This protein binds this small molecule.
Small molecule (SMILES): Cc1ccc(O)c(O)c1

Binding-site contacts:
Ligand atom C contacts residue TYR178 of chain 8.A at 3.7 Å (hydrophobic).
Ligand atom C contacts residue PHE192 of chain 8.A at 3.8 Å (hydrophobic).
Ligand atom C3 contacts residue PHE192 of chain 8.A at 4.0 Å (hydrophobic).
Ligand atom C5 contacts residue HIS200 of chain 8.A at 3.5 Å.
Ligand atom C4 contacts residue HIS200 of chain 8.A at 3.3 Å.
Ligand atom C6 contacts residue PHE192 of chain 8.A at 3.6 Å (hydrophobic).
Ligand atom C2 contacts residue TYR256 of chain 8.A at 3.3 Å (hydrophobic).
Ligand atom O3 contacts residue HIS152 of chain 8.A at 4.0 Å.
Ligand atom O3 contacts residue FE21 of chain 8.B at 2.1 Å.
Ligand atom C2 contacts residue HIS247 of chain 8.A at 3.5 Å.
Ligand atom C5 contacts residue HIS247 of chain 8.A at 3.3 Å.
Ligand atom O4 contacts residue GLU266 of chain 8.A at 3.6 Å.
Ligand atom C contacts residue LEU301 of chain 8.A at 3.9 Å (hydrophobic).
Ligand atom O3 contacts residue TYR256 of chain 8.A at 2.6 Å (h-bond).
Ligand atom O4 contacts residue HIS152 of chain 8.A at 2.9 Å (h-bond).
Ligand atom O4 contacts residue FE21 of chain 8.B at 2.2 Å.
Ligand atom C6 contacts residue TYR178 of chain 8.A at 3.6 Å (hydrophobic).
Ligand atom C2 contacts residue LEU301 of chain 8.A at 4.1 Å (hydrophobic).
Ligand atom O3 contacts residue ILE154 of chain 8.A at 4.0 Å.
Ligand atom O3 contacts residue HIS247 of chain 8.A at 4.1 Å.
Ligand atom C1 contacts residue HIS247 of chain 8.A at 3.5 Å.
Ligand atom C1 contacts residue PHE192 of chain 8.A at 3.5 Å (hydrophobic).
Ligand atom O4 contacts residue HIS200 of chain 8.A at 2.6 Å (h-bond).
Ligand atom C5 contacts residue PHE192 of chain 8.A at 3.6 Å (hydrophobic).
Ligand atom C5 contacts residue ASN249 of chain 8.A at 3.3 Å.
Ligand atom C3 contacts residue HIS247 of chain 8.A at 3.4 Å.
Ligand atom C4 contacts residue TYR256 of chain 8.A at 3.8 Å (hydrophobic).
Ligand atom C3 contacts residue HIS215 of chain 8.A at 4.1 Å.
Ligand atom C2 contacts residue PHE192 of chain 8.A at 4.0 Å (hydrophobic).
Ligand atom C4 contacts residue HIS247 of chain 8.A at 3.2 Å.
Ligand atom C6 contacts residue ASN249 of chain 8.A at 3.5 Å.
Ligand atom O3 contacts residue GLU266 of chain 8.A at 3.5 Å (salt-bridge).
Ligand atom O4 contacts residue HIS247 of chain 8.A at 3.5 Å (h-bond).
Ligand atom O3 contacts residue HIS215 of chain 8.A at 2.8 Å.
Ligand atom C4 contacts residue HIS152 of chain 8.A at 4.1 Å.
Ligand atom C4 contacts residue FE21 of chain 8.B at 3.0 Å.
Ligand atom C4 contacts residue PHE192 of chain 8.A at 3.8 Å (hydrophobic).
Ligand atom C3 contacts residue FE21 of chain 8.B at 2.9 Å.
Ligand atom C6 contacts residue HIS247 of chain 8.A at 3.2 Å.
Ligand atom C3 contacts residue TYR256 of chain 8.A at 3.0 Å (hydrophobic).

Sequence of chain 8.A:
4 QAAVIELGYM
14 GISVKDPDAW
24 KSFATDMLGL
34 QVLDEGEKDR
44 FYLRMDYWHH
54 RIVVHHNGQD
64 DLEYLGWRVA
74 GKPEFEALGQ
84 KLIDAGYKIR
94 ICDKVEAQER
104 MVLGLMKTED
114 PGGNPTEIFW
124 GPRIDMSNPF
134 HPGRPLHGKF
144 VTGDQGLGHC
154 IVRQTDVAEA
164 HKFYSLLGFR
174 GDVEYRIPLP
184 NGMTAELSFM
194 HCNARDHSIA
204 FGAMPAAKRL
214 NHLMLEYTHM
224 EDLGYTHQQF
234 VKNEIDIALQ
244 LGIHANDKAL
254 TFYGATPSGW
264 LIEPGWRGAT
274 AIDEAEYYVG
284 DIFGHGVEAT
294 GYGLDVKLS